Binding-site contacts:
Ligand atom NAA contacts residue ASN133 of chain 1.A at 2.6 Å (h-bond).
Ligand atom OAC contacts residue PHE186 of chain 1.B at 3.5 Å.
Ligand atom OAE contacts residue PHE129 of chain 1.A at 3.4 Å.
Ligand atom OAC contacts residue TRP128 of chain 1.A at 3.2 Å.
Ligand atom FAO contacts residue PHE186 of chain 1.A at 3.6 Å.
Ligand atom SAD contacts residue ASN133 of chain 1.A at 3.6 Å (h-bond).
Ligand atom CAU contacts residue ALA178 of chain 1.A at 3.4 Å (hydrophobic).
Ligand atom NAK contacts residue ASN133 of chain 1.A at 3.4 Å (h-bond).
Ligand atom CAN contacts residue ALA178 of chain 1.A at 3.8 Å (hydrophobic).
Ligand atom CAN contacts residue PHE186 of chain 1.B at 3.8 Å (hydrophobic).
Ligand atom CAH contacts residue LEU136 of chain 1.A at 3.8 Å (hydrophobic).
Ligand atom CAJ contacts residue LEU136 of chain 1.A at 3.6 Å (hydrophobic).
Ligand atom NAA contacts residue PHE129 of chain 1.A at 3.4 Å.
Ligand atom FAF contacts residue GLY185 of chain 1.A at 3.7 Å.
Ligand atom FAO contacts residue TRP128 of chain 1.B at 3.7 Å.
Ligand atom SAD contacts residue PHE129 of chain 1.A at 3.9 Å.
Ligand atom CAR contacts residue LEU136 of chain 1.B at 3.7 Å (hydrophobic).
Ligand atom NAK contacts residue LEU136 of chain 1.B at 3.5 Å.
Ligand atom FAF contacts residue GLY182 of chain 1.A at 3.2 Å.
Ligand atom NAA contacts residue TRP128 of chain 1.A at 3.0 Å (h-bond).
Ligand atom CAJ contacts residue ASN133 of chain 1.A at 3.9 Å.
Ligand atom NAA contacts residue VAL132 of chain 1.A at 3.6 Å.
Ligand atom CAU contacts residue PHE186 of chain 1.B at 3.8 Å (hydrophobic).
Ligand atom OAE contacts residue LEU136 of chain 1.B at 3.5 Å.
Ligand atom OAC contacts residue PHE129 of chain 1.A at 3.8 Å.
Ligand atom CAJ contacts residue LEU136 of chain 1.B at 3.5 Å (hydrophobic).
Ligand atom CAT contacts residue ALA178 of chain 1.A at 3.6 Å (hydrophobic).
Ligand atom FAB contacts residue VAL132 of chain 1.B at 3.7 Å.
Ligand atom FAF contacts residue PHE186 of chain 1.A at 3.4 Å.
Ligand atom CAP contacts residue LEU136 of chain 1.A at 3.7 Å (hydrophobic).
Ligand atom FAB contacts residue ALA178 of chain 1.B at 3.3 Å.
Ligand atom OAE contacts residue ASN133 of chain 1.A at 3.2 Å (h-bond).
Ligand atom NAS contacts residue GLY182 of chain 1.A at 3.6 Å.
Ligand atom CAT contacts residue GLY182 of chain 1.A at 3.4 Å.
Ligand atom CAQ contacts residue LEU136 of chain 1.A at 3.6 Å (hydrophobic).
Ligand atom CAR contacts residue ASN133 of chain 1.A at 3.5 Å.
Ligand atom CAI contacts residue LEU136 of chain 1.A at 3.7 Å (hydrophobic).
Ligand atom CAU contacts residue GLY185 of chain 1.B at 3.5 Å.
Ligand atom CAN contacts residue GLY185 of chain 1.B at 3.7 Å.
Ligand atom CAR contacts residue LEU136 of chain 1.A at 3.6 Å (hydrophobic).

Sequence of chain 1.A:
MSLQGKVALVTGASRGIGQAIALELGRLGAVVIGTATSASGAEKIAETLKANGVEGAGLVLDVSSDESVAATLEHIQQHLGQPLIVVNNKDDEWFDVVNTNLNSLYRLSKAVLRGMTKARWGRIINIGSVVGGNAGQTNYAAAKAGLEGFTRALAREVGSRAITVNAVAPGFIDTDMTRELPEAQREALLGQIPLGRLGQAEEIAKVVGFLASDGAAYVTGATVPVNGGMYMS

Sequence of chain 1.B:
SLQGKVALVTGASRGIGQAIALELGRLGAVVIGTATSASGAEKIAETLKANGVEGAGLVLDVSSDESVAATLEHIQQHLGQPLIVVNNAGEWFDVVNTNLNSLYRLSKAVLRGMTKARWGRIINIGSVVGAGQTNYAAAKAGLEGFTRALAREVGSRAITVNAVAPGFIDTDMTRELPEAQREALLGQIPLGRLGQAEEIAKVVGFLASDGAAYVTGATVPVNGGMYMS

The small molecule below binds the protein below.
Small molecule (SMILES): NS(=O)(=O)c1cccnc1Nc1cccc(C(F)(F)F)c1